Sequence of chain 1.A:
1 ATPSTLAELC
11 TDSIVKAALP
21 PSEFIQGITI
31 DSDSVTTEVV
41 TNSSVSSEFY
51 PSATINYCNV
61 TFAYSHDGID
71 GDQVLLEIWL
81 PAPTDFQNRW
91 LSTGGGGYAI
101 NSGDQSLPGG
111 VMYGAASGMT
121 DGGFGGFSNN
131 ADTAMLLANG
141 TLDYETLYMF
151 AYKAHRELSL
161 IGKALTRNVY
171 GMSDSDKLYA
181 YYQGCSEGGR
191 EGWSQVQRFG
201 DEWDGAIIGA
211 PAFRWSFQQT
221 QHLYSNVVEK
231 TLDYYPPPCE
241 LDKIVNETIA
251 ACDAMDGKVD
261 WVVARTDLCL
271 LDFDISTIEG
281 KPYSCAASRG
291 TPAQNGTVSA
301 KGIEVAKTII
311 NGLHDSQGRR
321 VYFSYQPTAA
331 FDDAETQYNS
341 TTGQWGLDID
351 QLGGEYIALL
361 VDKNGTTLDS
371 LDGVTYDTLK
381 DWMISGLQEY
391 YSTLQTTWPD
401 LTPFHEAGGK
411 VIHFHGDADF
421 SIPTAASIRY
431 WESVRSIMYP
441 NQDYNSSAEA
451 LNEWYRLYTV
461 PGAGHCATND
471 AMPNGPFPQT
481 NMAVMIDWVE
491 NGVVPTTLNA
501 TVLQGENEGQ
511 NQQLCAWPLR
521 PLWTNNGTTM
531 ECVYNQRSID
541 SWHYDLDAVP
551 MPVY

A protein and the small-molecule ligand that binds it are described below.
Small molecule (SMILES): CC(=O)N[C@H]1[C@H](O[C@H]2[C@H](O)[C@@H](NC(C)=O)CO[C@@H]2CO)O[C@H](CO)[C@@H](O)[C@@H]1O

Binding-site contacts:
Ligand atom C4 contacts residue TYR534 of chain 1.A at 4.3 Å (hydrophobic).
Ligand atom O4 contacts residue TYR534 of chain 1.A at 3.6 Å.
Ligand atom C3 contacts residue TYR534 of chain 1.A at 3.9 Å (hydrophobic).
Ligand atom N2 contacts residue ASN445 of chain 1.A at 2.9 Å (h-bond).
Ligand atom C8 contacts residue TYR534 of chain 1.A at 4.0 Å (hydrophobic).
Ligand atom C5 contacts residue TYR534 of chain 1.A at 3.8 Å (hydrophobic).
Ligand atom C3 contacts residue ASN445 of chain 1.A at 3.8 Å.
Ligand atom C6 contacts residue TYR534 of chain 1.A at 4.4 Å (hydrophobic).
Ligand atom C2 contacts residue ASN445 of chain 1.A at 2.5 Å.
Ligand atom O6 contacts residue LEU519 of chain 1.A at 4.2 Å.
Ligand atom C8 contacts residue VAL533 of chain 1.A at 4.2 Å (hydrophobic).
Ligand atom C5 contacts residue ASN445 of chain 1.A at 3.5 Å.
Ligand atom C7 contacts residue TYR534 of chain 1.A at 3.7 Å (hydrophobic).
Ligand atom C7 contacts residue ASN445 of chain 1.A at 3.5 Å.
Ligand atom N2 contacts residue TYR534 of chain 1.A at 4.4 Å.
Ligand atom O7 contacts residue VAL533 of chain 1.A at 3.7 Å.
Ligand atom O6 contacts residue TYR534 of chain 1.A at 4.2 Å.
Ligand atom C1 contacts residue ASN445 of chain 1.A at 1.4 Å.
Ligand atom C8 contacts residue LEU519 of chain 1.A at 4.3 Å (hydrophobic).
Ligand atom O5 contacts residue ASN445 of chain 1.A at 2.2 Å (h-bond).
Ligand atom O5 contacts residue TYR534 of chain 1.A at 4.3 Å.
Ligand atom C7 contacts residue VAL533 of chain 1.A at 4.4 Å (hydrophobic).
Ligand atom O7 contacts residue ASN445 of chain 1.A at 3.7 Å.
Ligand atom C1 contacts residue TYR534 of chain 1.A at 4.2 Å (hydrophobic).
Ligand atom O7 contacts residue TYR534 of chain 1.A at 2.9 Å (h-bond).
Ligand atom C4 contacts residue ASN445 of chain 1.A at 4.1 Å.
Ligand atom C8 contacts residue CYS532 of chain 1.A at 3.7 Å (hydrophobic).